Sequence of chain 1.C:
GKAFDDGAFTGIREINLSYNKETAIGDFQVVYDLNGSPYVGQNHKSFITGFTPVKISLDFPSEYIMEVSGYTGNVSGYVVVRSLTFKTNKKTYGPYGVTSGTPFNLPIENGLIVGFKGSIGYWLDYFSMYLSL

A protein and the small-molecule ligand that binds it are described below.
Small molecule (SMILES): CC(=O)N[C@H]1CO[C@H](CO)[C@H](O)[C@@H]1O[C@@H]1O[C@H](CO)[C@H](O)[C@H](O)[C@H]1O

Sequence of chain 1.D:
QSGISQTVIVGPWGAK

Binding-site contacts:
Ligand atom C5 contacts residue TYR78 of chain 1.C at 3.9 Å (hydrophobic).
Ligand atom N2 contacts residue NPO1 of chain 1.Q at 2.6 Å (h-bond).
Ligand atom C1 contacts residue NPO1 of chain 1.Q at 1.4 Å.
Ligand atom C4 contacts residue TYR78 of chain 1.C at 3.9 Å (hydrophobic).
Ligand atom C4 contacts residue GLY1 of chain 1.C at 4.0 Å.
Ligand atom O6 contacts residue TYR78 of chain 1.C at 3.8 Å.
Ligand atom O5 contacts residue TYR78 of chain 1.C at 3.9 Å.
Ligand atom O6 contacts residue GLY121 of chain 1.C at 3.8 Å.
Ligand atom C6 contacts residue ASP125 of chain 1.C at 3.0 Å.
Ligand atom C6 contacts residue TRP123 of chain 1.C at 3.8 Å (hydrophobic).
Ligand atom O6 contacts residue ASP125 of chain 1.C at 2.9 Å (salt-bridge).
Ligand atom C6 contacts residue VAL80 of chain 1.C at 3.5 Å (hydrophobic).
Ligand atom C2 contacts residue GLY1 of chain 1.C at 3.9 Å.
Ligand atom O5 contacts residue TYR122 of chain 1.C at 3.1 Å (h-bond).
Ligand atom C7 contacts residue NPO1 of chain 1.Q at 3.9 Å.
Ligand atom O6 contacts residue TYR122 of chain 1.C at 3.2 Å (h-bond).
Ligand atom C1 contacts residue TYR122 of chain 1.C at 3.8 Å (hydrophobic).
Ligand atom O4 contacts residue ASP125 of chain 1.C at 2.5 Å (salt-bridge).
Ligand atom C2 contacts residue NPO1 of chain 1.Q at 2.3 Å.
Ligand atom O6 contacts residue TRP123 of chain 1.C at 2.9 Å (h-bond).
Ligand atom C5 contacts residue NPO1 of chain 1.Q at 2.9 Å.
Ligand atom C8 contacts residue GLY1 of chain 1.C at 3.5 Å.
Ligand atom C5 contacts residue ASP125 of chain 1.C at 3.5 Å.
Ligand atom O6 contacts residue ALA16 of chain 1.D at 3.9 Å.
Ligand atom C3 contacts residue TYR78 of chain 1.C at 3.9 Å (hydrophobic).
Ligand atom O6 contacts residue VAL80 of chain 1.C at 3.8 Å.
Ligand atom O3 contacts residue GLY1 of chain 1.C at 2.9 Å (h-bond).
Ligand atom O4 contacts residue GLY121 of chain 1.C at 3.5 Å.
Ligand atom O4 contacts residue GLY1 of chain 1.C at 3.1 Å (h-bond).
Ligand atom C1 contacts residue GLY1 of chain 1.C at 3.8 Å.
Ligand atom C4 contacts residue ASP125 of chain 1.C at 3.1 Å.
Ligand atom O5 contacts residue NPO1 of chain 1.Q at 2.4 Å (h-bond).
Ligand atom C4 contacts residue NPO1 of chain 1.Q at 3.4 Å.
Ligand atom C3 contacts residue NPO1 of chain 1.Q at 2.8 Å.
Ligand atom C5 contacts residue TYR78 of chain 1.C at 3.7 Å (hydrophobic).
Ligand atom O5 contacts residue GLY121 of chain 1.C at 3.9 Å.
Ligand atom C8 contacts residue PHE47 of chain 1.C at 3.3 Å (hydrophobic).
Ligand atom C6 contacts residue TYR78 of chain 1.C at 3.7 Å (hydrophobic).
Ligand atom C3 contacts residue GLY1 of chain 1.C at 3.8 Å.
Ligand atom C2 contacts residue GLY1 of chain 1.C at 4.0 Å.